Binding-site contacts:
Ligand atom O23 contacts residue SER239 of chain 1.C at 2.7 Å (h-bond).
Ligand atom C16 contacts residue LYS238 of chain 1.C at 3.6 Å.
Ligand atom C10 contacts residue TYR207 of chain 1.C at 3.4 Å (hydrophobic).
Ligand atom C7 contacts residue MSE154 of chain 1.C at 3.8 Å.
Ligand atom N9 contacts residue ASN130 of chain 1.C at 3.0 Å (h-bond).
Ligand atom C12 contacts residue GLN132 of chain 1.C at 3.4 Å.
Ligand atom C12 contacts residue ARG272 of chain 1.C at 3.5 Å.
Ligand atom N6 contacts residue TYR207 of chain 1.C at 3.3 Å (h-bond).
Ligand atom C19 contacts residue GLY203 of chain 1.C at 3.7 Å.
Ligand atom C2 contacts residue MSE154 of chain 1.C at 3.6 Å.
Ligand atom O22 contacts residue GLN204 of chain 1.C at 3.0 Å (h-bond).
Ligand atom O1 contacts residue GLY234 of chain 1.C at 3.6 Å.
Ligand atom C21 contacts residue SER239 of chain 1.C at 3.3 Å.
Ligand atom C12 contacts residue TYR207 of chain 1.C at 3.8 Å (hydrophobic).
Ligand atom C17 contacts residue TYR207 of chain 1.C at 3.6 Å (hydrophobic).
Ligand atom N8 contacts residue GLN132 of chain 1.C at 3.3 Å (h-bond).
Ligand atom O23 contacts residue LYS238 of chain 1.C at 3.5 Å.
Ligand atom C3 contacts residue TYR207 of chain 1.C at 3.7 Å (hydrophobic).
Ligand atom C18 contacts residue LYS238 of chain 1.C at 3.5 Å.
Ligand atom C10 contacts residue ARG272 of chain 1.C at 3.4 Å.
Ligand atom C3 contacts residue ARG272 of chain 1.C at 3.6 Å.
Ligand atom C7 contacts residue ASP199 of chain 1.C at 3.1 Å.
Ligand atom N6 contacts residue LYS238 of chain 1.C at 3.2 Å (salt-bridge).
Ligand atom C7 contacts residue ASN130 of chain 1.C at 3.6 Å.
Ligand atom N8 contacts residue ARG272 of chain 1.C at 3.4 Å.
Ligand atom O22 contacts residue SER239 of chain 1.C at 2.6 Å (h-bond).
Ligand atom N8 contacts residue ASP111 of chain 1.C at 2.9 Å (salt-bridge).
Ligand atom N14 contacts residue TYR207 of chain 1.C at 3.1 Å (h-bond).
Ligand atom C2 contacts residue ASP199 of chain 1.C at 3.7 Å.
Ligand atom C15 contacts residue LYS238 of chain 1.C at 3.7 Å.
Ligand atom C5 contacts residue ARG272 of chain 1.C at 3.6 Å.
Ligand atom C12 contacts residue ASP111 of chain 1.C at 3.6 Å.
Ligand atom N11 contacts residue CYS152 of chain 1.C at 3.6 Å.
Ligand atom N11 contacts residue ASN130 of chain 1.C at 2.6 Å (h-bond).
Ligand atom N11 contacts residue ASP199 of chain 1.C at 2.9 Å (salt-bridge).
Ligand atom N6 contacts residue ARG272 of chain 1.C at 3.5 Å (salt-bridge).
Ligand atom N4 contacts residue ASP199 of chain 1.C at 2.5 Å (salt-bridge).
Ligand atom N4 contacts residue MSE154 of chain 1.C at 3.5 Å (h-bond).
Ligand atom N9 contacts residue ARG272 of chain 1.C at 3.7 Å.
Ligand atom O1 contacts residue LYS238 of chain 1.C at 2.7 Å (salt-bridge).

The small molecule below binds the protein below.
Small molecule (SMILES): Nc1nc(O)c2nc(CNc3ccc(C(=O)O)cc3)cnc2n1

Sequence of chain 1.C:
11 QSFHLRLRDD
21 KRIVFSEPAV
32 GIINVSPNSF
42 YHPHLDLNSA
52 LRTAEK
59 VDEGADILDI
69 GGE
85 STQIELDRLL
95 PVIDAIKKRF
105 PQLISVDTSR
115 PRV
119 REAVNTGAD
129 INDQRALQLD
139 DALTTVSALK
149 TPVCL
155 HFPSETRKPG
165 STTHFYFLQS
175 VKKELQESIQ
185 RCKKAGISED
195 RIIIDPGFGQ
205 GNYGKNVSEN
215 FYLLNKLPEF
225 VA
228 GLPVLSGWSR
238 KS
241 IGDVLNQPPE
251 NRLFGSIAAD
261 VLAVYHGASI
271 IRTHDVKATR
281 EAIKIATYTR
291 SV